Binding-site contacts:
Ligand atom O2 contacts residue ILE81 of chain 1.A at 3.8 Å.
Ligand atom C4 contacts residue ALA232 of chain 1.A at 4.0 Å (hydrophobic).
Ligand atom O1 contacts residue SER79 of chain 1.A at 4.0 Å.
Ligand atom C8 contacts residue PHE166 of chain 1.A at 3.7 Å (hydrophobic).
Ligand atom C9 contacts residue ALA232 of chain 1.A at 3.4 Å (hydrophobic).
Ligand atom O1 contacts residue SER231 of chain 1.A at 3.5 Å.
Ligand atom C3 contacts residue PHE169 of chain 1.A at 4.0 Å (hydrophobic).
Ligand atom C4 contacts residue PHE169 of chain 1.A at 4.2 Å (hydrophobic).
Ligand atom C4 contacts residue ARG76 of chain 1.A at 4.3 Å.
Ligand atom C4 contacts residue LEU82 of chain 1.A at 3.8 Å (hydrophobic).
Ligand atom C3 contacts residue ALA232 of chain 1.A at 3.7 Å (hydrophobic).
Ligand atom C9 contacts residue PHE166 of chain 1.A at 3.7 Å (hydrophobic).
Ligand atom C5 contacts residue ALA232 of chain 1.A at 4.1 Å (hydrophobic).
Ligand atom C6 contacts residue LEU82 of chain 1.A at 3.6 Å (hydrophobic).
Ligand atom C7 contacts residue ARG76 of chain 1.A at 3.9 Å.
Ligand atom C1 contacts residue HEM1 of chain 1.C at 3.4 Å.
Ligand atom C4 contacts residue VAL165 of chain 1.A at 4.3 Å (hydrophobic).
Ligand atom C4 contacts residue SER231 of chain 1.A at 3.9 Å.
Ligand atom C1 contacts residue LEU82 of chain 1.A at 3.8 Å (hydrophobic).
Ligand atom C3 contacts residue PHE166 of chain 1.A at 4.0 Å (hydrophobic).
Ligand atom C6 contacts residue ALA232 of chain 1.A at 3.9 Å (hydrophobic).
Ligand atom C8 contacts residue HEM1 of chain 1.C at 4.1 Å.
Ligand atom C2 contacts residue LEU82 of chain 1.A at 4.0 Å (hydrophobic).
Ligand atom O2 contacts residue SER79 of chain 1.A at 2.6 Å (h-bond).
Ligand atom O1 contacts residue SER228 of chain 1.A at 3.5 Å.
Ligand atom C9 contacts residue HEM1 of chain 1.C at 3.5 Å.
Ligand atom C3 contacts residue LEU82 of chain 1.A at 4.0 Å (hydrophobic).
Ligand atom C5 contacts residue LEU82 of chain 1.A at 3.6 Å (hydrophobic).
Ligand atom O2 contacts residue SER228 of chain 1.A at 2.7 Å (h-bond).
Ligand atom C7 contacts residue SER79 of chain 1.A at 3.6 Å.
Ligand atom C7 contacts residue SER228 of chain 1.A at 3.5 Å.
Ligand atom C6 contacts residue HEM1 of chain 1.C at 3.6 Å.
Ligand atom O1 contacts residue ARG76 of chain 1.A at 2.9 Å (salt-bridge).
Ligand atom C7 contacts residue LEU82 of chain 1.A at 4.0 Å (hydrophobic).
Ligand atom C1 contacts residue ALA232 of chain 1.A at 3.6 Å (hydrophobic).
Ligand atom C7 contacts residue SER231 of chain 1.A at 4.3 Å.
Ligand atom C8 contacts residue ALA232 of chain 1.A at 4.0 Å (hydrophobic).
Ligand atom C8 contacts residue PHE282 of chain 1.A at 3.7 Å (hydrophobic).
Ligand atom C2 contacts residue ALA232 of chain 1.A at 3.5 Å (hydrophobic).
Ligand atom O2 contacts residue LEU82 of chain 1.A at 3.6 Å.

This small molecule binds to this protein.
Small molecule (SMILES): CCc1ccc(C(=O)O)cc1

Sequence of chain 1.A:
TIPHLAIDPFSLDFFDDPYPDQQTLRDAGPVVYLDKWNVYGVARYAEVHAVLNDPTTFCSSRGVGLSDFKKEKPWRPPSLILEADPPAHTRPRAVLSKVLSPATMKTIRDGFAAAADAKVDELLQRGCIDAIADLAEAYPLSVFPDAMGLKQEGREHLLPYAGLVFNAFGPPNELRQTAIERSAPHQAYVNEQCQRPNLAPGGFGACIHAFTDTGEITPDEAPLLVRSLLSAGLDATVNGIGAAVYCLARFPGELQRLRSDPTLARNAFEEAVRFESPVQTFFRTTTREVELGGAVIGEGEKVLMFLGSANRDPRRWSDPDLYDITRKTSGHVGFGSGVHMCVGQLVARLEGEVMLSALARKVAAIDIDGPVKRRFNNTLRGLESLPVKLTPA